Binding-site contacts:
Ligand atom CB contacts residue ILE77 of chain 1.C at 4.2 Å (hydrophobic).
Ligand atom CE3 contacts residue ILE77 of chain 1.C at 3.8 Å (hydrophobic).
Ligand atom CZ2 contacts residue ARG179 of chain 1.C at 3.4 Å.
Ligand atom CA contacts residue GLU74 of chain 1.C at 4.4 Å.
Ligand atom CA contacts residue GLU74 of chain 1.C at 3.7 Å.
Ligand atom CH2 contacts residue PRO114 of chain 1.C at 4.1 Å (hydrophobic).
Ligand atom CZ2 contacts residue ILE77 of chain 1.C at 4.2 Å (hydrophobic).
Ligand atom CE2 contacts residue ILE77 of chain 1.C at 3.8 Å (hydrophobic).
Ligand atom CD1 contacts residue ILE77 of chain 1.C at 4.3 Å (hydrophobic).
Ligand atom CH2 contacts residue LEU112 of chain 1.C at 4.3 Å (hydrophobic).
Ligand atom CG contacts residue GLU74 of chain 1.C at 4.0 Å.
Ligand atom CA contacts residue ILE77 of chain 1.C at 3.9 Å (hydrophobic).
Ligand atom CB contacts residue GLU74 of chain 1.C at 3.5 Å.
Ligand atom CB contacts residue THR79 of chain 1.C at 3.9 Å.
Ligand atom OD1 contacts residue HIC75 of chain 1.C at 4.4 Å.
Ligand atom CH2 contacts residue ARG179 of chain 1.C at 3.8 Å.
Ligand atom O contacts residue GLU74 of chain 1.C at 4.3 Å.
Ligand atom N contacts residue ILE77 of chain 1.C at 3.7 Å.
Ligand atom CZ3 contacts residue PRO114 of chain 1.C at 3.4 Å (hydrophobic).
Ligand atom N contacts residue GLU74 of chain 1.C at 3.4 Å (salt-bridge).
Ligand atom CZ3 contacts residue ILE77 of chain 1.C at 4.2 Å (hydrophobic).
Ligand atom NE1 contacts residue ILE77 of chain 1.C at 4.2 Å.
Ligand atom CE3 contacts residue PRO114 of chain 1.C at 3.6 Å (hydrophobic).
Ligand atom C contacts residue GLU74 of chain 1.C at 3.8 Å.
Ligand atom CB contacts residue GLU74 of chain 1.C at 3.6 Å.
Ligand atom CG contacts residue ILE77 of chain 1.C at 3.9 Å (hydrophobic).
Ligand atom CE2 contacts residue ARG179 of chain 1.C at 4.3 Å.
Ligand atom CH2 contacts residue ILE77 of chain 1.C at 4.4 Å (hydrophobic).
Ligand atom CD2 contacts residue ILE77 of chain 1.C at 3.6 Å (hydrophobic).

Sequence of chain 1.C:
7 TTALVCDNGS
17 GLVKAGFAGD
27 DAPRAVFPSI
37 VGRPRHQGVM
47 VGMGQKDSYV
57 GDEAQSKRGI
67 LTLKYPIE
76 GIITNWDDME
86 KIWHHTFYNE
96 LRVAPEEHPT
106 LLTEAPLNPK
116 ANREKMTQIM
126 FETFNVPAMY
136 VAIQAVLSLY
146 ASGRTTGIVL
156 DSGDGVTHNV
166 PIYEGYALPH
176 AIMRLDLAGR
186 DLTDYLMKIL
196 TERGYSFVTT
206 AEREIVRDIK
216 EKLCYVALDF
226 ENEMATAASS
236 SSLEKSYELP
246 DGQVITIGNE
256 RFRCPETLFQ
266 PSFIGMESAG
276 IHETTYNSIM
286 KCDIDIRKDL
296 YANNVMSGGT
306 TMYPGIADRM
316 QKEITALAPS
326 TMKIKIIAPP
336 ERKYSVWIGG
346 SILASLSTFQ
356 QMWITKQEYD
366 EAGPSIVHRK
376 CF

The protein below binds the small molecule below.
Small molecule (SMILES): C[C@@H]1NC(=O)[C@H](C[C@@](C)(O)CO)NC(=O)[C@@H]2CC3=C(N=C4C=CC=CC43)SC[C@H](NC(=O)[C@@H]([C@H](C)O)NC1=O)C(=O)N1C[C@H](O)C[C@H]1C(=O)N[C@@H](C)C(=O)N2